Binding-site contacts:
Ligand atom C24 contacts residue LYS48 of chain 1.B at 3.6 Å.
Ligand atom C24 contacts residue VAL34 of chain 1.B at 3.7 Å (hydrophobic).
Ligand atom N01 contacts residue ALA46 of chain 1.B at 3.3 Å.
Ligand atom N01 contacts residue LEU146 of chain 1.B at 3.5 Å.
Ligand atom N27 contacts residue TYR93 of chain 1.B at 3.7 Å.
Ligand atom C07 contacts residue LEU26 of chain 1.B at 3.8 Å (hydrophobic).
Ligand atom C14 contacts residue ASP157 of chain 1.B at 3.8 Å.
Ligand atom C12 contacts residue VAL34 of chain 1.B at 3.8 Å (hydrophobic).
Ligand atom C26 contacts residue MET94 of chain 1.B at 2.6 Å (hydrophobic).
Ligand atom C19 contacts residue PHE158 of chain 1.B at 3.1 Å (hydrophobic).
Ligand atom C16 contacts residue ASP157 of chain 1.B at 3.3 Å.
Ligand atom C15 contacts residue ASP157 of chain 1.B at 2.9 Å.
Ligand atom N27 contacts residue MET94 of chain 1.B at 2.9 Å (h-bond).
Ligand atom C18 contacts residue ASP157 of chain 1.B at 3.0 Å.
Ligand atom N01 contacts residue GLU92 of chain 1.B at 3.8 Å.
Ligand atom C22 contacts residue THR91 of chain 1.B at 3.8 Å.
Ligand atom N17 contacts residue ASP157 of chain 1.B at 3.2 Å (salt-bridge).
Ligand atom O08 contacts residue GLY97 of chain 1.B at 3.8 Å.
Ligand atom C02 contacts residue LEU146 of chain 1.B at 3.6 Å (hydrophobic).
Ligand atom C26 contacts residue TYR93 of chain 1.B at 3.4 Å (hydrophobic).
Ligand atom C23 contacts residue LYS48 of chain 1.B at 3.8 Å.
Ligand atom C19 contacts residue GLU63 of chain 1.B at 3.4 Å.
Ligand atom C19 contacts residue ASP157 of chain 1.B at 2.9 Å.
Ligand atom N25 contacts residue MET94 of chain 1.B at 3.0 Å (h-bond).
Ligand atom C19 contacts residue ALA156 of chain 1.B at 3.7 Å (hydrophobic).
Ligand atom C16 contacts residue GLU63 of chain 1.B at 3.2 Å.
Ligand atom O20 contacts residue VAL76 of chain 1.B at 3.2 Å.
Ligand atom O20 contacts residue MET67 of chain 1.B at 3.2 Å.
Ligand atom C21 contacts residue GLU63 of chain 1.B at 3.2 Å.
Ligand atom C07 contacts residue GLY97 of chain 1.B at 3.8 Å.
Ligand atom C21 contacts residue THR91 of chain 1.B at 3.8 Å.
Ligand atom C19 contacts residue MET67 of chain 1.B at 3.6 Å (hydrophobic).
Ligand atom C18 contacts residue GLU63 of chain 1.B at 3.3 Å.
Ligand atom C11 contacts residue VAL34 of chain 1.B at 3.5 Å (hydrophobic).
Ligand atom C10 contacts residue VAL34 of chain 1.B at 3.5 Å (hydrophobic).
Ligand atom C02 contacts residue ALA46 of chain 1.B at 3.7 Å (hydrophobic).
Ligand atom O20 contacts residue ASP157 of chain 1.B at 3.6 Å.
Ligand atom C18 contacts residue MET67 of chain 1.B at 3.4 Å (hydrophobic).
Ligand atom C22 contacts residue LYS48 of chain 1.B at 3.4 Å.
Ligand atom N17 contacts residue GLU63 of chain 1.B at 2.5 Å (salt-bridge).

A small-molecule ligand and the protein it binds are described below.
Small molecule (SMILES): COCCn1cc(C#Cc2cc(NC(C)=O)ccc2C)c2c(N)ncnc21

Sequence of chain 1.B:
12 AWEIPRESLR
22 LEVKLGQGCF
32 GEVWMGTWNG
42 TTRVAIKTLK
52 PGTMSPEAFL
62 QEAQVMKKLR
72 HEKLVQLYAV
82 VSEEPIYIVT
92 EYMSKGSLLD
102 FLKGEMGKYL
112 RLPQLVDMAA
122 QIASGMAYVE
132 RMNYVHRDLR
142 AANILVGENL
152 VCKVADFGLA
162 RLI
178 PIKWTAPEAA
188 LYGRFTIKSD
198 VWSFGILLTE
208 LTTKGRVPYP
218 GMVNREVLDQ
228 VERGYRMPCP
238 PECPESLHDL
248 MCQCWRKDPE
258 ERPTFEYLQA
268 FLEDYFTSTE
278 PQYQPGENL